Binding-site contacts:
Ligand atom CD1 contacts residue LEU228 of chain 1.B at 3.3 Å (hydrophobic).
Ligand atom N contacts residue ASP227 of chain 1.B at 2.6 Å (salt-bridge).
Ligand atom CD2 contacts residue PHE245 of chain 1.A at 3.9 Å (hydrophobic).
Ligand atom CE1 contacts residue THR229 of chain 1.B at 3.7 Å.
Ligand atom N contacts residue ASN209 of chain 1.A at 2.5 Å (h-bond).
Ligand atom CE2 contacts residue LEU228 of chain 1.B at 3.5 Å (hydrophobic).
Ligand atom CZ contacts residue SER233 of chain 1.A at 3.4 Å.
Ligand atom CD2 contacts residue LEU228 of chain 1.B at 3.7 Å (hydrophobic).
Ligand atom CZ contacts residue LEU228 of chain 1.B at 3.9 Å (hydrophobic).
Ligand atom CZ contacts residue THR229 of chain 1.B at 3.8 Å.
Ligand atom CA contacts residue ASP227 of chain 1.B at 3.3 Å.
Ligand atom CE1 contacts residue LEU228 of chain 1.B at 3.5 Å (hydrophobic).
Ligand atom C contacts residue GLU210 of chain 1.A at 3.6 Å.
Ligand atom CG contacts residue ASN209 of chain 1.A at 3.5 Å.
Ligand atom O contacts residue ASP227 of chain 1.B at 3.1 Å (salt-bridge).
Ligand atom CG contacts residue PHE245 of chain 1.A at 3.7 Å (hydrophobic).
Ligand atom CD1 contacts residue PHE245 of chain 1.A at 3.9 Å (hydrophobic).
Ligand atom OXT contacts residue GLY212 of chain 1.A at 3.7 Å.
Ligand atom C contacts residue GLY212 of chain 1.A at 3.8 Å.
Ligand atom CB contacts residue ASN209 of chain 1.A at 3.0 Å.
Ligand atom CD2 contacts residue LEU214 of chain 1.A at 3.7 Å (hydrophobic).
Ligand atom CZ contacts residue ILE231 of chain 1.B at 3.9 Å (hydrophobic).
Ligand atom OXT contacts residue SER213 of chain 1.A at 3.6 Å.
Ligand atom C contacts residue ASP227 of chain 1.B at 3.5 Å.
Ligand atom N contacts residue LEU228 of chain 1.B at 2.8 Å (h-bond).
Ligand atom O contacts residue LEU228 of chain 1.B at 2.7 Å (h-bond).
Ligand atom CD1 contacts residue TYR243 of chain 1.A at 3.7 Å (hydrophobic).
Ligand atom OXT contacts residue GLU210 of chain 1.A at 3.8 Å.
Ligand atom CZ contacts residue LYS230 of chain 1.B at 3.6 Å.
Ligand atom OXT contacts residue LEU214 of chain 1.A at 3.3 Å (h-bond).
Ligand atom CE1 contacts residue TYR243 of chain 1.A at 3.3 Å (hydrophobic).
Ligand atom CA contacts residue LEU228 of chain 1.B at 3.9 Å (hydrophobic).
Ligand atom CA contacts residue GLU210 of chain 1.A at 3.3 Å.
Ligand atom CA contacts residue ASN209 of chain 1.A at 3.1 Å.
Ligand atom CE2 contacts residue LEU214 of chain 1.A at 3.6 Å (hydrophobic).
Ligand atom CZ contacts residue PHE245 of chain 1.A at 3.9 Å (hydrophobic).
Ligand atom C contacts residue LEU228 of chain 1.B at 3.8 Å (hydrophobic).
Ligand atom CE2 contacts residue PHE245 of chain 1.A at 3.8 Å (hydrophobic).
Ligand atom CD1 contacts residue ASN209 of chain 1.A at 3.2 Å.
Ligand atom CG contacts residue LEU228 of chain 1.B at 3.6 Å (hydrophobic).

Sequence of chain 1.B:
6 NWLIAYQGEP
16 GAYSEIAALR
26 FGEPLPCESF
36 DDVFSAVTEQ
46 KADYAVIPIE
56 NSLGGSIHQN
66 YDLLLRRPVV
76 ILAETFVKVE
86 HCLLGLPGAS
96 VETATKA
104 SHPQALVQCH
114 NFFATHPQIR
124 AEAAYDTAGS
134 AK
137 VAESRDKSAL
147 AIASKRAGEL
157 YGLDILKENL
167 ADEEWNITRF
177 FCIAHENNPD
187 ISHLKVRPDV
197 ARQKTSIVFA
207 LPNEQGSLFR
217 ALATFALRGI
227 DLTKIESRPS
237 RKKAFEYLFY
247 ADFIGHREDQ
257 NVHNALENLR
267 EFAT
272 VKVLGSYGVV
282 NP

The small molecule below binds the protein below.
Small molecule (SMILES): N[C@@H](Cc1ccccc1)C(=O)O

Sequence of chain 1.A:
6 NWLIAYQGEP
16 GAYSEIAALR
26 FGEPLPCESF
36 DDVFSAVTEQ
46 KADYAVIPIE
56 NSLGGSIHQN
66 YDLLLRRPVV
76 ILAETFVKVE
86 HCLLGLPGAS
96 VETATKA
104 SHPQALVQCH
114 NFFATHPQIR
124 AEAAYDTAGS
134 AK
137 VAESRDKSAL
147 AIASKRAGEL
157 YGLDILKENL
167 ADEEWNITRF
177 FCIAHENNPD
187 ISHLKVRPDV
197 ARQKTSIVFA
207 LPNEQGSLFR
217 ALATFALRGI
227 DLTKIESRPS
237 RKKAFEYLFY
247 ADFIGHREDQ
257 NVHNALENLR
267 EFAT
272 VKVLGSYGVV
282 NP